Sequence of chain 1.H:
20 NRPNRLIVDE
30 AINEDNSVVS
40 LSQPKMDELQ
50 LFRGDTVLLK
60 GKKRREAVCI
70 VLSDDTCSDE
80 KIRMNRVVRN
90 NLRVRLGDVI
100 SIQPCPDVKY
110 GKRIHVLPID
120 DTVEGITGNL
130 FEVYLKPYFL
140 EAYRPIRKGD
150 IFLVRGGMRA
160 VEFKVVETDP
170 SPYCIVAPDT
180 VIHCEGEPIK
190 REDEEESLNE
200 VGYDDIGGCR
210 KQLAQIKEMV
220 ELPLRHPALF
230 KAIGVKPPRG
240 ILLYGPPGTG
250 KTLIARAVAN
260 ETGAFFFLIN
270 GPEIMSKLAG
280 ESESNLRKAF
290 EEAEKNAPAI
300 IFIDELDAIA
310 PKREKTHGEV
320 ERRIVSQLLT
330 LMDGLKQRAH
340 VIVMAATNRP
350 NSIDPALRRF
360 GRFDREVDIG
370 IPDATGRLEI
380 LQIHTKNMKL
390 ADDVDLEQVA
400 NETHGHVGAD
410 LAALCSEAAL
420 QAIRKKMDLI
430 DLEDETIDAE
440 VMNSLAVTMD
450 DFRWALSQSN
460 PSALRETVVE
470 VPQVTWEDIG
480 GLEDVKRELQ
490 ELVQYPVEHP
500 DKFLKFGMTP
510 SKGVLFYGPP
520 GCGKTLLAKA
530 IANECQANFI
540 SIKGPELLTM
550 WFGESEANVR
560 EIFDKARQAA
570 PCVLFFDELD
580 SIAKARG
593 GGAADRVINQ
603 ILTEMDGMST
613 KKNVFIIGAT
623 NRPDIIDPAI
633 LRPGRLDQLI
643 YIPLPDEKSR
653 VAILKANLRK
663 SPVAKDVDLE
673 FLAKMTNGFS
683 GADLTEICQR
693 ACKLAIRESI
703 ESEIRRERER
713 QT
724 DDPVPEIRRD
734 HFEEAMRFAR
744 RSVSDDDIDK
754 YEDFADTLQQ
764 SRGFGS

Binding-site contacts:
Ligand atom N3 contacts residue HIS383 of chain 1.G at 3.1 Å.
Ligand atom N6 contacts residue GLY206 of chain 1.G at 3.1 Å (h-bond).
Ligand atom O2A contacts residue THR251 of chain 1.G at 3.2 Å.
Ligand atom O1B contacts residue GLY249 of chain 1.G at 2.9 Å (h-bond).
Ligand atom O4' contacts residue ALA408 of chain 1.G at 3.3 Å.
Ligand atom N7 contacts residue GLY407 of chain 1.G at 3.6 Å.
Ligand atom O2G contacts residue ARG358 of chain 1.H at 3.4 Å.
Ligand atom N6 contacts residue THR248 of chain 1.G at 3.7 Å.
Ligand atom O3A contacts residue GLY247 of chain 1.G at 3.5 Å.
Ligand atom O1A contacts residue MG1 of chain 1.MA at 2.9 Å.
Ligand atom C2 contacts residue HIS383 of chain 1.G at 3.8 Å.
Ligand atom N1 contacts residue ILE379 of chain 1.G at 3.2 Å.
Ligand atom O1B contacts residue THR248 of chain 1.G at 3.7 Å.
Ligand atom O2' contacts residue HIS383 of chain 1.G at 2.8 Å (h-bond).
Ligand atom O1B contacts residue LYS250 of chain 1.G at 2.5 Å (salt-bridge).
Ligand atom PB contacts residue LYS250 of chain 1.G at 3.7 Å.
Ligand atom N7 contacts residue THR248 of chain 1.G at 3.3 Å (h-bond).
Ligand atom O3B contacts residue GLY247 of chain 1.G at 2.9 Å (h-bond).
Ligand atom O2A contacts residue GLY249 of chain 1.G at 3.7 Å.
Ligand atom O2B contacts residue MG1 of chain 1.MA at 3.3 Å.
Ligand atom C8 contacts residue GLY407 of chain 1.G at 3.6 Å.
Ligand atom O2A contacts residue LEU252 of chain 1.G at 3.0 Å (h-bond).
Ligand atom S1G contacts residue LYS250 of chain 1.G at 3.2 Å (salt-bridge).
Ligand atom C8 contacts residue GLY247 of chain 1.G at 3.0 Å.
Ligand atom C4 contacts residue LEU252 of chain 1.G at 3.7 Å (hydrophobic).
Ligand atom N7 contacts residue GLY247 of chain 1.G at 3.5 Å (h-bond).
Ligand atom O3B contacts residue LYS250 of chain 1.G at 3.5 Å (salt-bridge).
Ligand atom O1B contacts residue THR251 of chain 1.G at 3.5 Å (h-bond).
Ligand atom N6 contacts residue ILE379 of chain 1.G at 3.4 Å.
Ligand atom O2B contacts residue THR251 of chain 1.G at 2.3 Å (h-bond).
Ligand atom C8 contacts residue GLY249 of chain 1.G at 3.7 Å.
Ligand atom N7 contacts residue GLY249 of chain 1.G at 3.4 Å.
Ligand atom O3G contacts residue MG1 of chain 1.MA at 2.7 Å.
Ligand atom S1G contacts residue ASP303 of chain 1.G at 3.6 Å (salt-bridge).
Ligand atom C8 contacts residue ALA408 of chain 1.G at 3.7 Å (hydrophobic).
Ligand atom C6 contacts residue ILE379 of chain 1.G at 3.4 Å (hydrophobic).
Ligand atom N1 contacts residue GLY206 of chain 1.G at 3.2 Å (h-bond).
Ligand atom N1 contacts residue ILE205 of chain 1.G at 3.7 Å.
Ligand atom C2 contacts residue ASP204 of chain 1.G at 3.2 Å.
Ligand atom O2G contacts residue PRO246 of chain 1.G at 3.8 Å.

Sequence of chain 1.G:
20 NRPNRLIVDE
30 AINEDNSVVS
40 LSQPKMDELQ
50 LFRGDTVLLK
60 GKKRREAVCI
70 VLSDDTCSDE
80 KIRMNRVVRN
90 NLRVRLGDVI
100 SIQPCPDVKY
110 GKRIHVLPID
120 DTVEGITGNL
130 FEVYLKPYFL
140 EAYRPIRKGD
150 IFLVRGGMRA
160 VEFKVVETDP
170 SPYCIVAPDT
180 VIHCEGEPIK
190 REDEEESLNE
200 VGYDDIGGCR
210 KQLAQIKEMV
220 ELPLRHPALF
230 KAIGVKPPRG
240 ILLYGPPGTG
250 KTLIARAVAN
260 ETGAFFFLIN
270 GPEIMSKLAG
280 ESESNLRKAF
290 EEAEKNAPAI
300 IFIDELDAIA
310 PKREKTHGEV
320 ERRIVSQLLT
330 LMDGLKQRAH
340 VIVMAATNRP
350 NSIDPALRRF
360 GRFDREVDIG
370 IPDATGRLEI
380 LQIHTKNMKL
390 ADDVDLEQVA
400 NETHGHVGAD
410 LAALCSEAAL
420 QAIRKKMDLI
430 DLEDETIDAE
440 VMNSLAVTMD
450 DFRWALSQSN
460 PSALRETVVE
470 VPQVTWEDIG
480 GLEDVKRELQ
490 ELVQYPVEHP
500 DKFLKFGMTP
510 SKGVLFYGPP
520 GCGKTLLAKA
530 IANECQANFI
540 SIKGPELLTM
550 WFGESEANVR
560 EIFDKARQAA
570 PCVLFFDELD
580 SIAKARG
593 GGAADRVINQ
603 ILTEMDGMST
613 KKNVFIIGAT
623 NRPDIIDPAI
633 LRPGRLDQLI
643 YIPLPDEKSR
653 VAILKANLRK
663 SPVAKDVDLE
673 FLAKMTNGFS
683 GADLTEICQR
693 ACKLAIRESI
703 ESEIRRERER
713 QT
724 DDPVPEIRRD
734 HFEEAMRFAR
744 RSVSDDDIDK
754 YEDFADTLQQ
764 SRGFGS

A small-molecule ligand and the protein it binds are described below.
Small molecule (SMILES): Nc1ncnc2c1ncn2[C@@H]1O[C@H](COP(=O)(O)OP(=O)(O)OP(O)(O)=S)[C@@H](O)[C@H]1O